Sequence of chain 17.C:
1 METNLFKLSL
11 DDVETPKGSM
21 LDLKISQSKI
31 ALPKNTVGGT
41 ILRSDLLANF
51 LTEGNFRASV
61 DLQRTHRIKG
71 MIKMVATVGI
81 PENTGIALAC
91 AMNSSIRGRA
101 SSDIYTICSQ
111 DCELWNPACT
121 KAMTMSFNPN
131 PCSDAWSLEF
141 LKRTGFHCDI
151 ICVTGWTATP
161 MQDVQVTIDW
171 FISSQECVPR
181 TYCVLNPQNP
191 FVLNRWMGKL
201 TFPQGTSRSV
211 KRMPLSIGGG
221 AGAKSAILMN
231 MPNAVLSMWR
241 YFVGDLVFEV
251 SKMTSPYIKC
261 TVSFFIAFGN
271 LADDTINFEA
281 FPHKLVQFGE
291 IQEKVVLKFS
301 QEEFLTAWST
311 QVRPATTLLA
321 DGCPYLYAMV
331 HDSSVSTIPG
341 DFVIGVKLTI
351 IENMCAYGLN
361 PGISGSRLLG

Binding-site contacts:
Ligand atom P contacts residue SER126 of chain 17.C at 3.7 Å.
Ligand atom C4' contacts residue MET1 of chain 1.C at 3.9 Å (hydrophobic).
Ligand atom C2 contacts residue VAL192 of chain 17.C at 3.7 Å (hydrophobic).
Ligand atom C4' contacts residue SER126 of chain 17.C at 3.4 Å.
Ligand atom C5' contacts residue SER126 of chain 17.C at 3.9 Å.
Ligand atom O2' contacts residue ARG180 of chain 17.C at 3.9 Å.
Ligand atom P contacts residue THR3 of chain 1.C at 3.9 Å.
Ligand atom C2 contacts residue ARG180 of chain 17.C at 3.6 Å.
Ligand atom C1' contacts residue ARG180 of chain 17.C at 3.7 Å.
Ligand atom O4' contacts residue MET1 of chain 1.C at 3.7 Å.
Ligand atom N6 contacts residue THR349 of chain 17.C at 3.9 Å.
Ligand atom OP1 contacts residue ASN4 of chain 1.C at 3.5 Å.
Ligand atom OP1 contacts residue THR124 of chain 17.C at 3.8 Å.
Ligand atom OP1 contacts residue THR124 of chain 17.C at 4.0 Å.
Ligand atom OP1 contacts residue THR3 of chain 1.C at 2.9 Å (h-bond).
Ligand atom O5' contacts residue LYS7 of chain 1.C at 3.4 Å (salt-bridge).
Ligand atom O4' contacts residue PRO190 of chain 17.C at 3.2 Å.
Ligand atom C6 contacts residue ILE350 of chain 17.C at 3.8 Å (hydrophobic).
Ligand atom OP1 contacts residue SER126 of chain 17.C at 2.8 Å (h-bond).
Ligand atom O3' contacts residue GLU2 of chain 1.C at 3.6 Å.
Ligand atom N6 contacts residue ILE350 of chain 17.C at 4.0 Å.
Ligand atom N3 contacts residue ARG180 of chain 17.C at 4.0 Å.
Ligand atom C4 contacts residue VAL192 of chain 17.C at 3.9 Å (hydrophobic).
Ligand atom C4' contacts residue GLU2 of chain 1.C at 3.5 Å.
Ligand atom N3 contacts residue VAL192 of chain 17.C at 3.4 Å.
Ligand atom C1' contacts residue PRO190 of chain 17.C at 3.9 Å (hydrophobic).
Ligand atom OP2 contacts residue LYS7 of chain 1.C at 2.6 Å (salt-bridge).
Ligand atom C5' contacts residue GLU2 of chain 1.C at 3.2 Å.
Ligand atom O4' contacts residue ARG180 of chain 17.C at 4.0 Å.
Ligand atom O2' contacts residue MET1 of chain 1.C at 3.2 Å (h-bond).
Ligand atom O3' contacts residue SER126 of chain 17.C at 3.3 Å.
Ligand atom O3' contacts residue THR3 of chain 1.C at 3.8 Å.
Ligand atom O2' contacts residue MET125 of chain 17.C at 3.6 Å.
Ligand atom O2' contacts residue SER126 of chain 17.C at 3.6 Å (h-bond).
Ligand atom OP1 contacts residue LYS7 of chain 1.C at 3.4 Å (salt-bridge).
Ligand atom C5 contacts residue ILE350 of chain 17.C at 3.6 Å (hydrophobic).
Ligand atom C4' contacts residue THR124 of chain 17.C at 3.6 Å.
Ligand atom N7 contacts residue ILE350 of chain 17.C at 3.8 Å.
Ligand atom C5' contacts residue THR124 of chain 17.C at 3.5 Å.
Ligand atom P contacts residue LYS7 of chain 1.C at 3.2 Å.

The small molecule below binds the protein below.
Small molecule (SMILES): Nc1ccn([C@@H]2O[C@H](CO[P](=O)(O)O[C@H]3[C@@H](O)[C@H](n4ccc(=O)[nH]c4=O)O[C@@H]3CO[P](=O)(O)O[C@H]3[C@@H](O)[C@H](n4ccc(N)nc4=O)O[C@@H]3CO[P](=O)(O)O[C@H]3[C@@H](O)[C@H](n4ccc(=O)[nH]c4=O)O[C@@H]3CO[P](=O)(O)O[C@H]3[C@@H](O)[C@H](n4cnc5c(=O)nc(N)[nH]c54)O[C@@H]3CO[P](=O)(O)O[C@H]3[C@@H](O)[C@H](n4cnc5c(N)ncnc54)O[C@@H]3CO)[C@@H](O)[C@H]2O)c(=O)n1

Sequence of chain 1.C:
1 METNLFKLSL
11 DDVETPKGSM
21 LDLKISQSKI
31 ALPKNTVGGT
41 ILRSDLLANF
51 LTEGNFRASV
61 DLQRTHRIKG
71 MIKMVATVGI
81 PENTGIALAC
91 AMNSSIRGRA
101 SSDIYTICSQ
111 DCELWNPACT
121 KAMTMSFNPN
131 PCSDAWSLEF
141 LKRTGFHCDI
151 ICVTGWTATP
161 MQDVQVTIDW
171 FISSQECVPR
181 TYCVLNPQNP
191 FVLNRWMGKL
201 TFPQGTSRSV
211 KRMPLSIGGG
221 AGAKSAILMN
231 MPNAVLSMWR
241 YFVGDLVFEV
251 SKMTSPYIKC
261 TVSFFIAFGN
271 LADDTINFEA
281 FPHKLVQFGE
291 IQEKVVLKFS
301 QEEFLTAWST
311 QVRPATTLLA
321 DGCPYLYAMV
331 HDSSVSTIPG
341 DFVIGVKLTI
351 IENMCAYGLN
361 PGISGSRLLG